A small-molecule ligand and the protein it binds are described below.
Small molecule (SMILES): CC(=O)N[C@@H]1[C@@H](O)[C@H](O)[C@@H](CO)O[C@H]1O

Binding-site contacts:
Ligand atom C8 contacts residue ASN16 of chain 1.E at 4.3 Å.
Ligand atom C3 contacts residue ASN16 of chain 1.E at 3.8 Å.
Ligand atom C1 contacts residue THR18 of chain 1.E at 4.2 Å.
Ligand atom O7 contacts residue ASN16 of chain 1.E at 2.8 Å (h-bond).
Ligand atom C8 contacts residue THR18 of chain 1.E at 3.8 Å.
Ligand atom N2 contacts residue ASN16 of chain 1.E at 2.9 Å (h-bond).
Ligand atom C7 contacts residue ASN16 of chain 1.E at 3.1 Å.
Ligand atom C2 contacts residue ASN16 of chain 1.E at 2.5 Å.
Ligand atom O5 contacts residue ASN16 of chain 1.E at 2.3 Å (h-bond).
Ligand atom C7 contacts residue THR18 of chain 1.E at 3.9 Å.
Ligand atom N2 contacts residue THR18 of chain 1.E at 3.9 Å.
Ligand atom C4 contacts residue ASN16 of chain 1.E at 4.2 Å.
Ligand atom C5 contacts residue ASN16 of chain 1.E at 3.7 Å.
Ligand atom C1 contacts residue ASN16 of chain 1.E at 1.4 Å.

Sequence of chain 1.E:
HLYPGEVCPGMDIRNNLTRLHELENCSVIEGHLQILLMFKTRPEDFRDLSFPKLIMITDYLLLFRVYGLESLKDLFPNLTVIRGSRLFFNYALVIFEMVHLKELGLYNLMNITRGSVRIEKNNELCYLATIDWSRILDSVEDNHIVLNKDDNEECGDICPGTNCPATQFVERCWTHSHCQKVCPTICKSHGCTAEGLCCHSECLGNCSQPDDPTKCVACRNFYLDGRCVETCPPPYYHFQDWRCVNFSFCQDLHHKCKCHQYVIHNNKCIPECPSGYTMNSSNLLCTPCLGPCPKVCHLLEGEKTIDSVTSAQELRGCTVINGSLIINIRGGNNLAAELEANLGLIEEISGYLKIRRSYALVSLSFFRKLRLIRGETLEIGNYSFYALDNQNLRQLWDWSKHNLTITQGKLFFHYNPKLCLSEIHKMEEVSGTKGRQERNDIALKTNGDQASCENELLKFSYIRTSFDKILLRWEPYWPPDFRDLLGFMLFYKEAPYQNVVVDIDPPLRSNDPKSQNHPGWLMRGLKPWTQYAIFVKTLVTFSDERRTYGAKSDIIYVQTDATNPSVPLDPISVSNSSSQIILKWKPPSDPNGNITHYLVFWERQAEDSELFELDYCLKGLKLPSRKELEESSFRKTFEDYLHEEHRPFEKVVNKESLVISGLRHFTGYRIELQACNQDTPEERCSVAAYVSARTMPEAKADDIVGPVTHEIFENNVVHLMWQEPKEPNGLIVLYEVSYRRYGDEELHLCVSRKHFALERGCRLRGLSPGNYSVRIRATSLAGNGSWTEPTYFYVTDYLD